Sequence of chain 1.B:
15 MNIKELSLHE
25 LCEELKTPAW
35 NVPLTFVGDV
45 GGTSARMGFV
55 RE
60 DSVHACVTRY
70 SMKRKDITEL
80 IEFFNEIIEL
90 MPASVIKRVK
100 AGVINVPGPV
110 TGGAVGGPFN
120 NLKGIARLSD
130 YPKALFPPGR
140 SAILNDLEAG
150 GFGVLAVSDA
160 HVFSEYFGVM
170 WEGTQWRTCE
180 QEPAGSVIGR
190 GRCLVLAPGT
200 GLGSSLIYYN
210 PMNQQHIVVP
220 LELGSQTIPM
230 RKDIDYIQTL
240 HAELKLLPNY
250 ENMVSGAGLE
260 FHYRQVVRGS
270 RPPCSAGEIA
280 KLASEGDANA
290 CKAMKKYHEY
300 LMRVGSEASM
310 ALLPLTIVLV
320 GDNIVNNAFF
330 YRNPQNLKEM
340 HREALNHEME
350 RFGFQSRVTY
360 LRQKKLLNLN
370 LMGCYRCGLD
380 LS

This small molecule binds to this protein.
Small molecule (SMILES): O=C(N[C@@H]1[C@@H](O)[C@H](O)[C@@H](CO)O[C@H]1O)OCC1=Cc2ccccc2S1(=O)=O

Sequence of chain 1.A:
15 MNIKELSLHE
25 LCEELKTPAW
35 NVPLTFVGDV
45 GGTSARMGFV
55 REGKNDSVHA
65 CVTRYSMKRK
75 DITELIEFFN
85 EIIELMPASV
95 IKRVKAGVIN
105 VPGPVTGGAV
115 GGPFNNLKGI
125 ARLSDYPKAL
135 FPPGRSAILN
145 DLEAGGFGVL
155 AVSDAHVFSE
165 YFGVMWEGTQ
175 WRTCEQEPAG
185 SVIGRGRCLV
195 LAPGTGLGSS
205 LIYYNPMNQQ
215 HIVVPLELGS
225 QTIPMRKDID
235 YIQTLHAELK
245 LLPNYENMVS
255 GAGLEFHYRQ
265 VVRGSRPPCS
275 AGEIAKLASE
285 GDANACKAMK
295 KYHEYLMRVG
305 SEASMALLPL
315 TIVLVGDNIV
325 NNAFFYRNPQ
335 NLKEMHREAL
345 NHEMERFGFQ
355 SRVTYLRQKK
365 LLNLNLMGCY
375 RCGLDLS

Binding-site contacts:
Ligand atom O26 contacts residue PHE118 of chain 1.B at 3.6 Å.
Ligand atom O27 contacts residue PHE351 of chain 1.A at 3.3 Å.
Ligand atom C05 contacts residue GLY202 of chain 1.B at 3.8 Å.
Ligand atom O09 contacts residue ASN144 of chain 1.B at 3.0 Å (h-bond).
Ligand atom C20 contacts residue PHE351 of chain 1.A at 3.7 Å (hydrophobic).
Ligand atom C16 contacts residue PHE353 of chain 1.A at 4.0 Å (hydrophobic).
Ligand atom O26 contacts residue ASN119 of chain 1.B at 3.5 Å (h-bond).
Ligand atom C01 contacts residue GLU221 of chain 1.B at 3.4 Å.
Ligand atom C10 contacts residue GLY202 of chain 1.B at 3.9 Å.
Ligand atom N07 contacts residue GLU221 of chain 1.B at 2.9 Å (salt-bridge).
Ligand atom O14 contacts residue GLU221 of chain 1.B at 3.6 Å.
Ligand atom C13 contacts residue PRO108 of chain 1.B at 3.9 Å (hydrophobic).
Ligand atom C23 contacts residue ASN119 of chain 1.B at 3.9 Å.
Ligand atom C05 contacts residue LEU201 of chain 1.B at 3.7 Å (hydrophobic).
Ligand atom C24 contacts residue ASN119 of chain 1.B at 3.8 Å.
Ligand atom O09 contacts residue GLU221 of chain 1.B at 2.8 Å (salt-bridge).
Ligand atom C03 contacts residue GLU250 of chain 1.B at 3.5 Å.
Ligand atom O08 contacts residue ASN144 of chain 1.B at 3.3 Å (h-bond).
Ligand atom C10 contacts residue ASP145 of chain 1.B at 3.3 Å.
Ligand atom C22 contacts residue ASN119 of chain 1.B at 4.0 Å.
Ligand atom C25 contacts residue PHE351 of chain 1.A at 3.3 Å (hydrophobic).
Ligand atom O12 contacts residue ASP145 of chain 1.B at 2.5 Å (salt-bridge).
Ligand atom C20 contacts residue ASN119 of chain 1.B at 3.6 Å.
Ligand atom C25 contacts residue ASN119 of chain 1.B at 3.5 Å.
Ligand atom O04 contacts residue GLU250 of chain 1.B at 3.8 Å.
Ligand atom O14 contacts residue PRO108 of chain 1.B at 3.9 Å.
Ligand atom C18 contacts residue MET348 of chain 1.A at 3.8 Å (hydrophobic).
Ligand atom O26 contacts residue PRO117 of chain 1.B at 3.6 Å (h-bond).
Ligand atom O08 contacts residue ASP145 of chain 1.B at 2.5 Å (salt-bridge).
Ligand atom O09 contacts residue PRO108 of chain 1.B at 3.6 Å.
Ligand atom C24 contacts residue PHE351 of chain 1.A at 3.6 Å (hydrophobic).
Ligand atom C13 contacts residue GLU221 of chain 1.B at 3.8 Å.
Ligand atom O04 contacts residue GLY200 of chain 1.B at 3.6 Å.
Ligand atom O15 contacts residue PRO108 of chain 1.B at 3.9 Å.
Ligand atom O09 contacts residue GLY107 of chain 1.B at 3.4 Å.
Ligand atom C06 contacts residue ASP145 of chain 1.B at 3.4 Å.
Ligand atom C02 contacts residue GLU221 of chain 1.B at 3.7 Å.
Ligand atom O11 contacts residue GLU250 of chain 1.B at 2.9 Å (salt-bridge).
Ligand atom O04 contacts residue LEU201 of chain 1.B at 4.0 Å.
Ligand atom O27 contacts residue PHE353 of chain 1.A at 3.7 Å.